A protein and the small-molecule ligand that binds it are described below.
Small molecule (SMILES): CC(=O)N[C@H]1[C@H](O[C@H]2[C@H](O)[C@@H](NC(C)=O)CO[C@@H]2CO)O[C@H](CO)[C@@H](O)[C@@H]1O

Sequence of chain 1.D:
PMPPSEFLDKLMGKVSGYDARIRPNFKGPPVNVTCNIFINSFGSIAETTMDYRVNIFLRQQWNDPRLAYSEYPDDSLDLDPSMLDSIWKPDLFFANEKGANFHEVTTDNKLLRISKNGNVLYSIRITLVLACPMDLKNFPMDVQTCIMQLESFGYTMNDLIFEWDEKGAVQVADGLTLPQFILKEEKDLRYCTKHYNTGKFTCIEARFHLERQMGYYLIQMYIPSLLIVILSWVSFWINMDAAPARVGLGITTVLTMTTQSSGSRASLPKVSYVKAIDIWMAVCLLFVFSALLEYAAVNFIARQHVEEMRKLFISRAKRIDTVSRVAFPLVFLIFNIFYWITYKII

Binding-site contacts:
Ligand atom C3 contacts residue ASN62 of chain 1.D at 3.8 Å.
Ligand atom C7 contacts residue PRO59 of chain 1.D at 4.2 Å (hydrophobic).
Ligand atom C2 contacts residue ASN62 of chain 1.D at 2.5 Å.
Ligand atom C8 contacts residue PRO59 of chain 1.D at 3.7 Å (hydrophobic).
Ligand atom N2 contacts residue PRO59 of chain 1.D at 3.7 Å.
Ligand atom C8 contacts residue PRO60 of chain 1.D at 3.3 Å (hydrophobic).
Ligand atom C4 contacts residue ASN62 of chain 1.D at 4.3 Å.
Ligand atom O5 contacts residue ASN62 of chain 1.D at 2.4 Å (h-bond).
Ligand atom C8 contacts residue ASN55 of chain 1.D at 3.4 Å.
Ligand atom C7 contacts residue PRO60 of chain 1.D at 3.6 Å (hydrophobic).
Ligand atom N2 contacts residue PRO60 of chain 1.D at 3.2 Å (h-bond).
Ligand atom C5 contacts residue ASN62 of chain 1.D at 3.8 Å.
Ligand atom C3 contacts residue PRO59 of chain 1.D at 4.3 Å (hydrophobic).
Ligand atom C2 contacts residue PRO60 of chain 1.D at 4.3 Å (hydrophobic).
Ligand atom C1 contacts residue ASN62 of chain 1.D at 1.4 Å.
Ligand atom N2 contacts residue ASN62 of chain 1.D at 2.8 Å (h-bond).
Ligand atom O3 contacts residue PRO59 of chain 1.D at 3.9 Å.
Ligand atom C8 contacts residue ASN62 of chain 1.D at 4.4 Å.
Ligand atom C7 contacts residue ASN62 of chain 1.D at 3.3 Å.
Ligand atom O7 contacts residue ASN62 of chain 1.D at 3.3 Å (h-bond).
Ligand atom C1 contacts residue PRO60 of chain 1.D at 4.2 Å (hydrophobic).